A protein and the small-molecule ligand that binds it are described below.
Small molecule (SMILES): CNC(=O)c1c(NC(=O)c2nc([C@H]3CCOC3)cnc2Nc2cncnc2)cnn1C

Sequence of chain 1.D:
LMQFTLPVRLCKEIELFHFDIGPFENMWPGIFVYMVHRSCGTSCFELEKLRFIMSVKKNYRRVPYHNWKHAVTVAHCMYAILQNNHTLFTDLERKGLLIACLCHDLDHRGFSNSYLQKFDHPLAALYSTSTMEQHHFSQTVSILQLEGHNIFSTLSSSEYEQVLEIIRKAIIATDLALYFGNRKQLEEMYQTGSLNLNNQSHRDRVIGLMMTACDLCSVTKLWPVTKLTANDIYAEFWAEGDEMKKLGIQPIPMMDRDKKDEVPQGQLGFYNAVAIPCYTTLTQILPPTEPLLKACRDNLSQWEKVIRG

Binding-site contacts:
Ligand atom C6 contacts residue PHE283 of chain 1.D at 3.5 Å (hydrophobic).
Ligand atom C21 contacts residue PHE283 of chain 1.D at 3.5 Å (hydrophobic).
Ligand atom C1 contacts residue MET267 of chain 1.D at 3.5 Å (hydrophobic).
Ligand atom O8 contacts residue PHE283 of chain 1.D at 3.8 Å.
Ligand atom C24 contacts residue PHE283 of chain 1.D at 3.8 Å (hydrophobic).
Ligand atom C4 contacts residue TYR247 of chain 1.D at 3.5 Å (hydrophobic).
Ligand atom N2 contacts residue MET267 of chain 1.D at 3.4 Å (h-bond).
Ligand atom C27 contacts residue VAL232 of chain 1.D at 3.5 Å (hydrophobic).
Ligand atom C1 contacts residue PHE283 of chain 1.D at 3.5 Å (hydrophobic).
Ligand atom C26 contacts residue VAL232 of chain 1.D at 3.7 Å (hydrophobic).
Ligand atom C29 contacts residue SER231 of chain 1.D at 3.4 Å.
Ligand atom N11 contacts residue PHE283 of chain 1.D at 3.5 Å.
Ligand atom O12 contacts residue PHE250 of chain 1.D at 3.8 Å.
Ligand atom C31 contacts residue SER231 of chain 1.D at 3.2 Å.
Ligand atom N30 contacts residue THR242 of chain 1.D at 3.6 Å.
Ligand atom N3 contacts residue MET267 of chain 1.D at 3.7 Å.
Ligand atom C29 contacts residue THR239 of chain 1.D at 3.5 Å.
Ligand atom C29 contacts residue VAL232 of chain 1.D at 3.7 Å (hydrophobic).
Ligand atom C7 contacts residue MET267 of chain 1.D at 3.6 Å (hydrophobic).
Ligand atom C5 contacts residue MET267 of chain 1.D at 3.7 Å (hydrophobic).
Ligand atom N28 contacts residue VAL232 of chain 1.D at 3.6 Å.
Ligand atom C22 contacts residue PHE283 of chain 1.D at 3.8 Å (hydrophobic).
Ligand atom N28 contacts residue THR239 of chain 1.D at 3.5 Å (h-bond).
Ligand atom N20 contacts residue PHE250 of chain 1.D at 3.8 Å.
Ligand atom C27 contacts residue GLN280 of chain 1.D at 3.3 Å.
Ligand atom C5 contacts residue PHE283 of chain 1.D at 3.6 Å (hydrophobic).
Ligand atom N28 contacts residue ALA243 of chain 1.D at 3.6 Å.
Ligand atom C18 contacts residue LEU229 of chain 1.D at 3.6 Å (hydrophobic).
Ligand atom N23 contacts residue ILE246 of chain 1.D at 3.8 Å.
Ligand atom O8 contacts residue MET267 of chain 1.D at 3.3 Å.
Ligand atom N20 contacts residue PHE283 of chain 1.D at 3.6 Å.
Ligand atom N30 contacts residue SER231 of chain 1.D at 2.5 Å (h-bond).
Ligand atom C6 contacts residue MET267 of chain 1.D at 3.6 Å (hydrophobic).
Ligand atom C4 contacts residue GLN280 of chain 1.D at 3.6 Å.
Ligand atom C29 contacts residue ALA243 of chain 1.D at 3.8 Å (hydrophobic).
Ligand atom N9 contacts residue PHE283 of chain 1.D at 3.7 Å.
Ligand atom C15 contacts residue LEU189 of chain 1.D at 3.6 Å (hydrophobic).
Ligand atom O25 contacts residue GLN280 of chain 1.D at 2.9 Å (h-bond).
Ligand atom C24 contacts residue PHE250 of chain 1.D at 3.6 Å (hydrophobic).
Ligand atom N11 contacts residue PHE250 of chain 1.D at 3.6 Å.